Sequence of chain 1.A:
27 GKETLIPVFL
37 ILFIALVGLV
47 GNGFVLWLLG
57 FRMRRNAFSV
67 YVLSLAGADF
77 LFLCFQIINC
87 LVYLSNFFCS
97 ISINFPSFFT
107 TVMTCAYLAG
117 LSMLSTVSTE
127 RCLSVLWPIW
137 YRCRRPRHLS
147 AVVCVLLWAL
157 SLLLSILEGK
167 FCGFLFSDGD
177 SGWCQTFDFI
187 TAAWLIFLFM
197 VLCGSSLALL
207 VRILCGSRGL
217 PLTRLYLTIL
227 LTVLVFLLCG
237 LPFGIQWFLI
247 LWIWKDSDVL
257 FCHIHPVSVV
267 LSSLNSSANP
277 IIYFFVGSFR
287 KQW

Binding-site contacts:
Ligand atom C26 contacts residue ALA155 of chain 1.A at 4.1 Å (hydrophobic).
Ligand atom C22 contacts residue TRP154 of chain 1.A at 4.0 Å (hydrophobic).
Ligand atom C27 contacts residue LEU158 of chain 1.A at 3.8 Å (hydrophobic).
Ligand atom C18 contacts residue CYS150 of chain 1.A at 3.7 Å (hydrophobic).
Ligand atom C21 contacts residue TRP154 of chain 1.A at 4.3 Å (hydrophobic).
Ligand atom C11 contacts residue VAL151 of chain 1.A at 4.2 Å (hydrophobic).
Ligand atom C24 contacts residue TRP154 of chain 1.A at 4.3 Å (hydrophobic).
Ligand atom C19 contacts residue ALA147 of chain 1.A at 4.4 Å (hydrophobic).
Ligand atom C6 contacts residue LEU69 of chain 1.A at 3.7 Å (hydrophobic).
Ligand atom C19 contacts residue CYS150 of chain 1.A at 3.8 Å (hydrophobic).
Ligand atom C19 contacts residue VAL66 of chain 1.A at 4.2 Å (hydrophobic).
Ligand atom C4 contacts residue VAL66 of chain 1.A at 4.0 Å (hydrophobic).
Ligand atom C2 contacts residue ALA147 of chain 1.A at 4.3 Å (hydrophobic).
Ligand atom C18 contacts residue TRP154 of chain 1.A at 3.5 Å (hydrophobic).
Ligand atom C7 contacts residue LEU69 of chain 1.A at 4.3 Å (hydrophobic).
Ligand atom C16 contacts residue TRP154 of chain 1.A at 4.1 Å (hydrophobic).
Ligand atom C27 contacts residue ALA155 of chain 1.A at 4.5 Å (hydrophobic).
Ligand atom O1 contacts residue VAL66 of chain 1.A at 4.4 Å.
Ligand atom C26 contacts residue VAL151 of chain 1.A at 4.5 Å (hydrophobic).

The protein below binds the small molecule below.
Small molecule (SMILES): CC(C)CCC[C@@H](C)[C@H]1CC[C@H]2[C@@H]3CC=C4C[C@@H](O)CC[C@]4(C)[C@H]3CC[C@]12C